This protein binds this small molecule.
Small molecule (SMILES): O=C1N2C=C(c3ccc(O)cc3)N=C(Cc3ccccc3)C2=N[C@@]1(Cc1ccc(C(F)(F)F)cc1)OO

Binding-site contacts:
Ligand atom C27 contacts residue TRP182 of chain 1.G at 3.6 Å (hydrophobic).
Ligand atom N02 contacts residue TYR141 of chain 1.G at 2.6 Å (h-bond).
Ligand atom O04 contacts residue MET28 of chain 1.G at 3.5 Å.
Ligand atom N03 contacts residue MET28 of chain 1.G at 3.6 Å.
Ligand atom O03 contacts residue HIS178 of chain 1.G at 3.4 Å (h-bond).
Ligand atom C26 contacts residue TRP95 of chain 1.G at 3.4 Å (hydrophobic).
Ligand atom C25 contacts residue TRP95 of chain 1.G at 3.6 Å (hydrophobic).
Ligand atom C11 contacts residue TRP117 of chain 1.G at 3.5 Å (hydrophobic).
Ligand atom F01 contacts residue ILE114 of chain 1.G at 2.7 Å.
Ligand atom C03 contacts residue TYR141 of chain 1.G at 3.5 Å (hydrophobic).
Ligand atom C06 contacts residue GLY118 of chain 1.G at 3.5 Å.
Ligand atom O02 contacts residue TRP138 of chain 1.G at 3.7 Å.
Ligand atom C26 contacts residue TRP182 of chain 1.G at 3.5 Å (hydrophobic).
Ligand atom C09 contacts residue HIS178 of chain 1.G at 3.6 Å.
Ligand atom O02 contacts residue TYR193 of chain 1.G at 3.5 Å (h-bond).
Ligand atom C23 contacts residue MET28 of chain 1.G at 3.5 Å (hydrophobic).
Ligand atom C09 contacts residue MET174 of chain 1.G at 3.6 Å (hydrophobic).
Ligand atom F01 contacts residue THR175 of chain 1.G at 3.5 Å.
Ligand atom O04 contacts residue TRP95 of chain 1.G at 3.3 Å (h-bond).
Ligand atom C25 contacts residue TYR91 of chain 1.G at 3.2 Å (hydrophobic).
Ligand atom C24 contacts residue MET28 of chain 1.G at 3.5 Å (hydrophobic).
Ligand atom O04 contacts residue TYR91 of chain 1.G at 2.6 Å (h-bond).
Ligand atom F01 contacts residue GLY118 of chain 1.G at 3.6 Å.
Ligand atom C06 contacts residue ILE114 of chain 1.G at 3.4 Å (hydrophobic).
Ligand atom C03 contacts residue LEU121 of chain 1.G at 3.5 Å (hydrophobic).
Ligand atom C24 contacts residue TYR91 of chain 1.G at 3.1 Å (hydrophobic).
Ligand atom F03 contacts residue MET174 of chain 1.G at 3.0 Å.
Ligand atom O04 contacts residue HIS25 of chain 1.G at 2.8 Å (h-bond).
Ligand atom C26 contacts residue HIS25 of chain 1.G at 3.5 Å.
Ligand atom F03 contacts residue HIS178 of chain 1.G at 3.4 Å.
Ligand atom C22 contacts residue MET28 of chain 1.G at 3.7 Å (hydrophobic).
Ligand atom O03 contacts residue TYR193 of chain 1.G at 2.2 Å (h-bond).
Ligand atom O02 contacts residue TYR141 of chain 1.G at 3.5 Å.
Ligand atom C19 contacts residue TYR141 of chain 1.G at 3.4 Å (hydrophobic).
Ligand atom C10 contacts residue HIS178 of chain 1.G at 3.6 Å.
Ligand atom F02 contacts residue MET174 of chain 1.G at 3.4 Å.
Ligand atom O01 contacts residue HIS178 of chain 1.G at 2.9 Å.
Ligand atom C02 contacts residue TYR141 of chain 1.G at 3.6 Å (hydrophobic).
Ligand atom F03 contacts residue THR175 of chain 1.G at 3.3 Å.
Ligand atom C25 contacts residue MET28 of chain 1.G at 3.4 Å (hydrophobic).

Sequence of chain 1.G:
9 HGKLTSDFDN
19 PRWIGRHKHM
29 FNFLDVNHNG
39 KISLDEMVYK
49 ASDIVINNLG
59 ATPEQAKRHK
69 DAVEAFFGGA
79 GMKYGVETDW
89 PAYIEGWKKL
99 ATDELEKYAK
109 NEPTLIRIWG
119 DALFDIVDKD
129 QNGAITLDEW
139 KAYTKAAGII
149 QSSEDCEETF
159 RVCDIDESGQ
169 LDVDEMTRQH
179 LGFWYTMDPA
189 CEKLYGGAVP